The protein below binds the small molecule below.
Small molecule (SMILES): CC(=O)N[C@H]1[C@H](O[C@H]2[C@H](O)[C@@H](NC(C)=O)CO[C@@H]2CO)O[C@H](CO)[C@@H](O)[C@@H]1O

Binding-site contacts:
Ligand atom C2 contacts residue NAG1 of chain 55.L at 4.3 Å.
Ligand atom C5 contacts residue NAG1 of chain 55.L at 4.5 Å.
Ligand atom O6 contacts residue THR94 of chain 55.F at 4.0 Å.
Ligand atom O5 contacts residue ASN77 of chain 55.F at 2.4 Å (h-bond).
Ligand atom C6 contacts residue THR94 of chain 55.F at 4.0 Å.
Ligand atom C3 contacts residue ASN77 of chain 55.F at 3.7 Å.
Ligand atom N2 contacts residue NAG1 of chain 55.L at 4.2 Å.
Ligand atom C5 contacts residue ASN77 of chain 55.F at 3.7 Å.
Ligand atom C2 contacts residue ASN77 of chain 55.F at 2.3 Å.
Ligand atom C7 contacts residue ASN77 of chain 55.F at 2.7 Å.
Ligand atom N2 contacts residue ASN77 of chain 55.F at 2.8 Å (h-bond).
Ligand atom O5 contacts residue NAG1 of chain 55.L at 4.2 Å.
Ligand atom C4 contacts residue ASN77 of chain 55.F at 4.2 Å.
Ligand atom O5 contacts residue THR94 of chain 55.F at 3.8 Å.
Ligand atom C8 contacts residue ASN77 of chain 55.F at 4.1 Å.
Ligand atom O7 contacts residue ASN77 of chain 55.F at 2.3 Å (h-bond).
Ligand atom C1 contacts residue ASN77 of chain 55.F at 1.5 Å.
Ligand atom C1 contacts residue NAG1 of chain 55.L at 3.4 Å.
Ligand atom C7 contacts residue NAG1 of chain 55.L at 4.3 Å.
Ligand atom C8 contacts residue NAG1 of chain 55.L at 4.3 Å.

Sequence of chain 55.F:
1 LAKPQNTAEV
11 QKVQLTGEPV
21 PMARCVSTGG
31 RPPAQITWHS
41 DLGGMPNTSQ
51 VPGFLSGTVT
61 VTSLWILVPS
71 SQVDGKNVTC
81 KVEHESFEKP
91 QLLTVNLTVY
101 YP